Sequence of chain 1.A:
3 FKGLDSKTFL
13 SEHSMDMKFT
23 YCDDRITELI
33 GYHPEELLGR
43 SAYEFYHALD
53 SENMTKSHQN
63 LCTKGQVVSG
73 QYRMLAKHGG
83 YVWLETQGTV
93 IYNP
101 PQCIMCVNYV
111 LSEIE

Binding-site contacts:
Ligand atom N1 contacts residue PHE21 of chain 1.A at 3.6 Å.
Ligand atom F3 contacts residue GLY90 of chain 1.A at 3.4 Å.
Ligand atom C3 contacts residue TYR74 of chain 1.A at 3.4 Å (hydrophobic).
Ligand atom F5 contacts residue SER71 of chain 1.A at 3.8 Å.
Ligand atom C6 contacts residue HIS60 of chain 1.A at 3.6 Å.
Ligand atom F1 contacts residue HIS15 of chain 1.A at 3.8 Å.
Ligand atom F5 contacts residue GLY90 of chain 1.A at 3.6 Å.
Ligand atom N1 contacts residue PHE11 of chain 1.A at 3.2 Å.
Ligand atom C2 contacts residue TYR48 of chain 1.A at 3.2 Å (hydrophobic).
Ligand atom F1 contacts residue CYS106 of chain 1.A at 3.2 Å.
Ligand atom O4 contacts residue TYR48 of chain 1.A at 3.6 Å.
Ligand atom O2 contacts residue MET56 of chain 1.A at 3.4 Å.
Ligand atom C9 contacts residue HIS15 of chain 1.A at 3.7 Å.
Ligand atom O1 contacts residue MET19 of chain 1.A at 3.4 Å.
Ligand atom C13 contacts residue PHE21 of chain 1.A at 3.8 Å (hydrophobic).
Ligand atom F1 contacts residue ILE104 of chain 1.A at 3.0 Å.
Ligand atom F2 contacts residue ILE104 of chain 1.A at 3.5 Å.
Ligand atom C8 contacts residue TYR48 of chain 1.A at 3.4 Å (hydrophobic).
Ligand atom C7 contacts residue TYR48 of chain 1.A at 3.7 Å (hydrophobic).
Ligand atom F3 contacts residue LEU63 of chain 1.A at 3.2 Å.
Ligand atom F2 contacts residue HIS60 of chain 1.A at 3.7 Å.
Ligand atom N1 contacts residue ILE28 of chain 1.A at 3.5 Å.
Ligand atom O4 contacts residue ALA44 of chain 1.A at 3.3 Å.
Ligand atom C4 contacts residue MET56 of chain 1.A at 3.2 Å (hydrophobic).
Ligand atom C14 contacts residue TYR74 of chain 1.A at 3.3 Å (hydrophobic).
Ligand atom C11 contacts residue TYR74 of chain 1.A at 3.6 Å (hydrophobic).
Ligand atom O2 contacts residue SER59 of chain 1.A at 3.3 Å.
Ligand atom O1 contacts residue HIS60 of chain 1.A at 2.7 Å (h-bond).
Ligand atom C12 contacts residue PHE21 of chain 1.A at 3.4 Å (hydrophobic).
Ligand atom O3 contacts residue HIS60 of chain 1.A at 3.5 Å.
Ligand atom C4 contacts residue TYR48 of chain 1.A at 3.8 Å (hydrophobic).
Ligand atom C15 contacts residue PHE21 of chain 1.A at 3.5 Å (hydrophobic).
Ligand atom C14 contacts residue ASN108 of chain 1.A at 3.3 Å.
Ligand atom O2 contacts residue SER71 of chain 1.A at 3.5 Å.
Ligand atom F2 contacts residue MET19 of chain 1.A at 3.5 Å.
Ligand atom C12 contacts residue ALA44 of chain 1.A at 3.6 Å (hydrophobic).
Ligand atom F4 contacts residue VAL69 of chain 1.A at 3.1 Å.
Ligand atom C9 contacts residue ALA44 of chain 1.A at 3.7 Å (hydrophobic).
Ligand atom C3 contacts residue TYR48 of chain 1.A at 3.4 Å (hydrophobic).
Ligand atom F5 contacts residue THR88 of chain 1.A at 3.4 Å.

The protein below binds the small molecule below.
Small molecule (SMILES): N#CC1CC(Oc2ccc(S(=O)(=O)C(F)(F)F)c3c2CC(F)(F)[C@H]3O)C1